Sequence of chain 1.H:
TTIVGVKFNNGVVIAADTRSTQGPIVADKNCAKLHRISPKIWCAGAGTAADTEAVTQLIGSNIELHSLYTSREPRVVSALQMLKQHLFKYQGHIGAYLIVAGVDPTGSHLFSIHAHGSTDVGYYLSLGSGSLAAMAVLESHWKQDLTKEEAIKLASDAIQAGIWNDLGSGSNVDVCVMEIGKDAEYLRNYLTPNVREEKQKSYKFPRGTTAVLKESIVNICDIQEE

Binding-site contacts:
Ligand atom C7 contacts residue THR1 of chain 1.H at 2.4 Å.
Ligand atom C4 contacts residue THR21 of chain 1.H at 4.4 Å.
Ligand atom C4 contacts residue THR1 of chain 1.H at 2.8 Å.
Ligand atom C8 contacts residue GLY47 of chain 1.H at 4.3 Å.
Ligand atom C16 contacts residue LYS33 of chain 1.H at 4.2 Å.
Ligand atom O17 contacts residue GLY45 of chain 1.H at 4.3 Å.
Ligand atom C3 contacts residue SER129 of chain 1.H at 4.3 Å.
Ligand atom C37 contacts residue THR1 of chain 1.H at 4.4 Å.
Ligand atom O17 contacts residue GLY47 of chain 1.H at 3.2 Å (h-bond).
Ligand atom C16 contacts residue GLY47 of chain 1.H at 4.2 Å.
Ligand atom C9 contacts residue LYS33 of chain 1.H at 4.1 Å.
Ligand atom O13 contacts residue THR1 of chain 1.H at 3.2 Å.
Ligand atom C37 contacts residue ALA49 of chain 1.H at 4.4 Å (hydrophobic).
Ligand atom C8 contacts residue THR1 of chain 1.H at 3.0 Å.
Ligand atom C9 contacts residue ALA49 of chain 1.H at 4.3 Å (hydrophobic).
Ligand atom O5 contacts residue THR21 of chain 1.H at 4.2 Å.
Ligand atom O17 contacts residue ALA46 of chain 1.H at 3.1 Å.
Ligand atom C9 contacts residue THR1 of chain 1.H at 3.2 Å.
Ligand atom O5 contacts residue THR1 of chain 1.H at 2.4 Å (h-bond).
Ligand atom C3 contacts residue THR1 of chain 1.H at 3.4 Å.
Ligand atom C37 contacts residue THR21 of chain 1.H at 4.3 Å.
Ligand atom C9 contacts residue GLY47 of chain 1.H at 4.2 Å.
Ligand atom O5 contacts residue LYS33 of chain 1.H at 4.1 Å.
Ligand atom C7 contacts residue GLY47 of chain 1.H at 3.9 Å.
Ligand atom C37 contacts residue GLY47 of chain 1.H at 4.1 Å.
Ligand atom O13 contacts residue GLY47 of chain 1.H at 4.5 Å.
Ligand atom O8 contacts residue SER129 of chain 1.H at 4.2 Å.
Ligand atom C8 contacts residue SER20 of chain 1.H at 4.4 Å.
Ligand atom O8 contacts residue THR1 of chain 1.H at 4.3 Å.
Ligand atom O5 contacts residue ARG19 of chain 1.H at 4.1 Å.
Ligand atom O17 contacts residue THR1 of chain 1.H at 2.3 Å (h-bond).
Ligand atom O5 contacts residue GLY168 of chain 1.H at 3.5 Å (h-bond).
Ligand atom C16 contacts residue ALA46 of chain 1.H at 4.3 Å (hydrophobic).
Ligand atom C16 contacts residue THR1 of chain 1.H at 1.4 Å.
Ligand atom O13 contacts residue SER129 of chain 1.H at 4.3 Å.

The protein below binds the small molecule below.
Small molecule (SMILES): CC(C)[C@H](C=O)[C@@H](O)C(=O)O